Binding-site contacts:
Ligand atom C7 contacts residue GLN180 of chain 1.B at 4.1 Å.
Ligand atom O7 contacts residue ASN181 of chain 1.B at 3.9 Å.
Ligand atom C3 contacts residue ASN181 of chain 1.B at 3.7 Å.
Ligand atom C5 contacts residue TYR8 of chain 1.B at 3.9 Å (hydrophobic).
Ligand atom C8 contacts residue ASN181 of chain 1.B at 4.4 Å.
Ligand atom C4 contacts residue ASN181 of chain 1.B at 4.2 Å.
Ligand atom C1 contacts residue ASN181 of chain 1.B at 1.4 Å.
Ligand atom C8 contacts residue GLN180 of chain 1.B at 3.1 Å.
Ligand atom O5 contacts residue ILE331 of chain 1.A at 4.4 Å.
Ligand atom O5 contacts residue ASN181 of chain 1.B at 2.3 Å (h-bond).
Ligand atom C8 contacts residue GLN185 of chain 1.B at 4.1 Å.
Ligand atom C5 contacts residue ASN181 of chain 1.B at 3.6 Å.
Ligand atom N2 contacts residue GLN180 of chain 1.B at 4.2 Å.
Ligand atom C7 contacts residue ASN181 of chain 1.B at 3.5 Å.
Ligand atom O5 contacts residue TYR8 of chain 1.B at 4.2 Å.
Ligand atom C1 contacts residue TYR8 of chain 1.B at 4.0 Å (hydrophobic).
Ligand atom C2 contacts residue ASN181 of chain 1.B at 2.4 Å.
Ligand atom N2 contacts residue ASN181 of chain 1.B at 2.8 Å (h-bond).

Sequence of chain 1.A:
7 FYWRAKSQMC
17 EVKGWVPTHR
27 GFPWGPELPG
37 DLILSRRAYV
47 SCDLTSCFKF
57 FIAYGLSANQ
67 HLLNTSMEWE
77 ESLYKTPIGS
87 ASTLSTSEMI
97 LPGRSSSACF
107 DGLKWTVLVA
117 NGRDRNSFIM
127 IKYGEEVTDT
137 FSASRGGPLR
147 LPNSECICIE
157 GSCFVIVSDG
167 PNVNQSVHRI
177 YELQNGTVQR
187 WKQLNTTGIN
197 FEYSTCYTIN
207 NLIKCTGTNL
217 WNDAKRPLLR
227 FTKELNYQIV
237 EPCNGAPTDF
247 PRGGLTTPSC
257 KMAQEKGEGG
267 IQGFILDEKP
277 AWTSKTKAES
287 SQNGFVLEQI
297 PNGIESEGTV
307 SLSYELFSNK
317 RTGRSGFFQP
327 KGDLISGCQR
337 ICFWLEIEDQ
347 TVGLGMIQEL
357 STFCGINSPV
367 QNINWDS

Sequence of chain 1.B:
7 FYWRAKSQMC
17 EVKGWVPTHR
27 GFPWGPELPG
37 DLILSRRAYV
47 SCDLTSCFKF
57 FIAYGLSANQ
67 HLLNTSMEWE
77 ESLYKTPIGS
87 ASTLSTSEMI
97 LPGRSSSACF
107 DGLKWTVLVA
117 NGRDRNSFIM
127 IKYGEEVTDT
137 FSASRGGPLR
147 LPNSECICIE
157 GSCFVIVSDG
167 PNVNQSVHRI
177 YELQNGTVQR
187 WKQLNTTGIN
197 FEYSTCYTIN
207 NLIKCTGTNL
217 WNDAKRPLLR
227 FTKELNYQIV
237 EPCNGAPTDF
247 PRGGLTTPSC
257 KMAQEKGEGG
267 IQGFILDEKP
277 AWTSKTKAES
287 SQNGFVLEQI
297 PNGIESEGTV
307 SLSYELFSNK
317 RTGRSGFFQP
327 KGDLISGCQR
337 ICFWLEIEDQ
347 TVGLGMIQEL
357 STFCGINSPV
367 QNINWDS

This small molecule binds to this protein.
Small molecule (SMILES): CC(=O)N[C@@H]1[C@@H](O)[C@H](O)[C@@H](CO)O[C@H]1O